Binding-site contacts:
Ligand atom C6 contacts residue ASP91 of chain 23.C at 3.8 Å.
Ligand atom O7 contacts residue PRO274 of chain 23.A at 3.4 Å.
Ligand atom O10 contacts residue ARG270 of chain 23.A at 3.3 Å.
Ligand atom O4 contacts residue ASP91 of chain 23.C at 2.7 Å (salt-bridge).
Ligand atom N5 contacts residue PRO231 of chain 23.C at 2.9 Å (h-bond).
Ligand atom O4 contacts residue ASP232 of chain 23.C at 2.7 Å (salt-bridge).
Ligand atom C11 contacts residue PRO231 of chain 23.C at 3.7 Å (hydrophobic).
Ligand atom C10 contacts residue PRO231 of chain 23.C at 3.8 Å (hydrophobic).
Ligand atom O6 contacts residue PRO274 of chain 23.A at 3.7 Å.
Ligand atom C10 contacts residue ASN275 of chain 23.A at 3.3 Å.
Ligand atom O4 contacts residue PRO231 of chain 23.C at 3.8 Å.
Ligand atom O4 contacts residue ASN275 of chain 23.A at 3.0 Å (h-bond).
Ligand atom C11 contacts residue ILE233 of chain 23.C at 3.8 Å (hydrophobic).
Ligand atom O3 contacts residue GLY282 of chain 23.A at 3.4 Å.
Ligand atom C4 contacts residue PRO274 of chain 23.A at 4.0 Å (hydrophobic).
Ligand atom O7 contacts residue ARG270 of chain 23.A at 3.8 Å.
Ligand atom O4 contacts residue ARG95 of chain 23.C at 3.6 Å (salt-bridge).
Ligand atom C5 contacts residue ASN275 of chain 23.A at 3.6 Å.
Ligand atom C3 contacts residue ARG95 of chain 23.C at 3.9 Å.
Ligand atom C4 contacts residue ASN275 of chain 23.A at 3.8 Å.
Ligand atom C3 contacts residue PRO274 of chain 23.A at 3.8 Å (hydrophobic).
Ligand atom O1B contacts residue ARG104 of chain 23.C at 2.8 Å (salt-bridge).
Ligand atom C11 contacts residue ASP232 of chain 23.C at 3.8 Å.
Ligand atom C5 contacts residue PRO231 of chain 23.C at 3.7 Å (hydrophobic).
Ligand atom C4 contacts residue PRO231 of chain 23.C at 3.5 Å (hydrophobic).
Ligand atom N5 contacts residue ASP232 of chain 23.C at 4.1 Å.
Ligand atom C5 contacts residue PRO274 of chain 23.A at 4.0 Å (hydrophobic).
Ligand atom O6 contacts residue ASP91 of chain 23.C at 3.1 Å.
Ligand atom C11 contacts residue GLY234 of chain 23.C at 3.8 Å.
Ligand atom C3 contacts residue ARG104 of chain 23.C at 3.8 Å.
Ligand atom N5 contacts residue ASN275 of chain 23.A at 3.6 Å (h-bond).
Ligand atom C1 contacts residue ARG104 of chain 23.C at 3.6 Å.
Ligand atom O3 contacts residue PRO274 of chain 23.A at 3.8 Å.
Ligand atom O3 contacts residue ASP91 of chain 23.C at 4.0 Å.
Ligand atom C4 contacts residue ASP232 of chain 23.C at 3.5 Å.
Ligand atom C4 contacts residue ARG104 of chain 23.C at 3.9 Å.
Ligand atom C4 contacts residue ASP91 of chain 23.C at 3.2 Å.
Ligand atom C3 contacts residue ASP232 of chain 23.C at 4.0 Å.
Ligand atom C3 contacts residue PRO274 of chain 23.A at 4.1 Å (hydrophobic).
Ligand atom O10 contacts residue ASN275 of chain 23.A at 2.9 Å (h-bond).

This protein binds this small molecule.
Small molecule (SMILES): CC(=O)N[C@H]1[C@H]([C@H](O)[C@H](O)CO)O[C@@](OC[C@H]2O[C@@H](O[C@H]3[C@H](O)[C@@H](O)[C@H](O)O[C@@H]3CO)[C@H](O)[C@@H](O)[C@H]2O)(C(=O)O)C[C@@H]1O

Sequence of chain 23.A:
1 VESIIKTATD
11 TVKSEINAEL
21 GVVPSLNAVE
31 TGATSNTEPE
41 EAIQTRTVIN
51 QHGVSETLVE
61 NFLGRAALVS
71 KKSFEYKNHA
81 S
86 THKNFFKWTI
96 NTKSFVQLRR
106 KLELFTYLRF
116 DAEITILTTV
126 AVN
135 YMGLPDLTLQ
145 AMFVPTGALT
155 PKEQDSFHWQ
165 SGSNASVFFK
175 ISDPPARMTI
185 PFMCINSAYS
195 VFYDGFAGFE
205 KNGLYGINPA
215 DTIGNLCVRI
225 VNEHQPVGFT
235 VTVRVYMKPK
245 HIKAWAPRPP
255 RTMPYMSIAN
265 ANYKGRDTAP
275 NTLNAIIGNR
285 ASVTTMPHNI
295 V

Sequence of chain 23.C:
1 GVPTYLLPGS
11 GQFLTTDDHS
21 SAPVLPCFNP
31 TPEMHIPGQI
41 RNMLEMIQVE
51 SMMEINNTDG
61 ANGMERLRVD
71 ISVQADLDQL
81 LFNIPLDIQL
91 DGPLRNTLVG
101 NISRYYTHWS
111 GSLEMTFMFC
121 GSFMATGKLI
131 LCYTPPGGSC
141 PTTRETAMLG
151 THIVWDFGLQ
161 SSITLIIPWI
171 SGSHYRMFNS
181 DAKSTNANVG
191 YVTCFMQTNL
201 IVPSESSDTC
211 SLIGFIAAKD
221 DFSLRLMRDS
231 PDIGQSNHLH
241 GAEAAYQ